A protein and the small-molecule ligand that binds it are described below.
Small molecule (SMILES): CC[C@H](C)[C@H](N)C(=O)N1CCC[C@H]1C(=O)N[C@@H](Cc1ccccc1)C(=O)O

Binding-site contacts:
Ligand atom CE1 contacts residue ARG327 of chain 1.A at 4.2 Å.
Ligand atom CD1 contacts residue ARG327 of chain 1.A at 4.3 Å.
Ligand atom CE1 contacts residue CYS330 of chain 1.A at 3.9 Å (hydrophobic).
Ligand atom CZ contacts residue LEU264 of chain 1.A at 4.3 Å (hydrophobic).
Ligand atom CG contacts residue TRP245 of chain 1.A at 3.5 Å (hydrophobic).
Ligand atom CB contacts residue PRO228 of chain 1.A at 3.7 Å (hydrophobic).
Ligand atom CE2 contacts residue LEU331 of chain 1.A at 4.0 Å (hydrophobic).
Ligand atom CE2 contacts residue PRO228 of chain 1.A at 3.7 Å (hydrophobic).
Ligand atom CD1 contacts residue TRP245 of chain 1.A at 3.3 Å (hydrophobic).
Ligand atom CG contacts residue ALA312 of chain 1.A at 3.9 Å (hydrophobic).
Ligand atom CE2 contacts residue TRP245 of chain 1.A at 4.1 Å (hydrophobic).
Ligand atom O contacts residue ASN313 of chain 1.A at 3.6 Å.
Ligand atom CG contacts residue LEU334 of chain 1.A at 3.9 Å (hydrophobic).
Ligand atom CB contacts residue ASN313 of chain 1.A at 4.1 Å.
Ligand atom CG contacts residue PRO228 of chain 1.A at 4.1 Å (hydrophobic).
Ligand atom CG contacts residue ARG338 of chain 1.A at 4.2 Å.
Ligand atom CB contacts residue ALA312 of chain 1.A at 3.7 Å (hydrophobic).
Ligand atom O contacts residue TRP245 of chain 1.A at 4.3 Å.
Ligand atom CE1 contacts residue LEU331 of chain 1.A at 3.6 Å (hydrophobic).
Ligand atom CD2 contacts residue LEU331 of chain 1.A at 4.3 Å (hydrophobic).
Ligand atom N contacts residue LEU331 of chain 1.A at 4.3 Å.
Ligand atom CE2 contacts residue LEU334 of chain 1.A at 4.2 Å (hydrophobic).
Ligand atom CZ contacts residue CYS330 of chain 1.A at 4.0 Å (hydrophobic).
Ligand atom CD contacts residue LEU331 of chain 1.A at 3.6 Å (hydrophobic).
Ligand atom CD2 contacts residue PRO228 of chain 1.A at 4.0 Å (hydrophobic).
Ligand atom CD1 contacts residue LEU331 of chain 1.A at 4.0 Å (hydrophobic).
Ligand atom CE1 contacts residue TRP245 of chain 1.A at 3.5 Å (hydrophobic).
Ligand atom CA contacts residue ASN313 of chain 1.A at 4.3 Å.
Ligand atom CZ contacts residue LEU331 of chain 1.A at 3.8 Å (hydrophobic).
Ligand atom CE2 contacts residue ALA312 of chain 1.A at 4.3 Å (hydrophobic).
Ligand atom CD2 contacts residue ALA312 of chain 1.A at 3.4 Å (hydrophobic).
Ligand atom C contacts residue ARG327 of chain 1.A at 3.3 Å.
Ligand atom CZ contacts residue TRP245 of chain 1.A at 4.0 Å (hydrophobic).
Ligand atom O contacts residue ARG327 of chain 1.A at 2.7 Å (salt-bridge).
Ligand atom O contacts residue ALA312 of chain 1.A at 3.9 Å.
Ligand atom CB contacts residue TRP245 of chain 1.A at 3.8 Å (hydrophobic).
Ligand atom CG contacts residue LEU331 of chain 1.A at 4.3 Å (hydrophobic).
Ligand atom CD2 contacts residue TRP245 of chain 1.A at 4.0 Å (hydrophobic).
Ligand atom OXT contacts residue LEU331 of chain 1.A at 4.3 Å.
Ligand atom OXT contacts residue ARG327 of chain 1.A at 2.4 Å (salt-bridge).

Sequence of chain 1.A:
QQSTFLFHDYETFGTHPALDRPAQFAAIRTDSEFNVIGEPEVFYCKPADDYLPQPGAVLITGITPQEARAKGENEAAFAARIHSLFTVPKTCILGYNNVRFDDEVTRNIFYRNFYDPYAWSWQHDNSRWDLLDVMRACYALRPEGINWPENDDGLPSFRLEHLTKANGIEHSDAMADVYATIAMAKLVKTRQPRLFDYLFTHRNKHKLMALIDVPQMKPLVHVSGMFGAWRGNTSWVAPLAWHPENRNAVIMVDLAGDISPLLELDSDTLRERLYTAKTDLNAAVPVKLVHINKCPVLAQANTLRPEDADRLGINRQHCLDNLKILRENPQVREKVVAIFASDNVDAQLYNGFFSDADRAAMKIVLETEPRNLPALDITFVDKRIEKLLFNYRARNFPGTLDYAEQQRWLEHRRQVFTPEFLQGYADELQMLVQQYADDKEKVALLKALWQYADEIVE